Binding-site contacts:
Ligand atom C8 contacts residue ASN169 of chain 1.E at 4.3 Å.
Ligand atom C2 contacts residue ASN240 of chain 1.E at 3.6 Å.
Ligand atom N2 contacts residue ASN169 of chain 1.E at 2.8 Å (h-bond).
Ligand atom C7 contacts residue ASN169 of chain 1.E at 3.3 Å.
Ligand atom C8 contacts residue ASP241 of chain 1.E at 3.9 Å.
Ligand atom C3 contacts residue ASN169 of chain 1.E at 3.8 Å.
Ligand atom C8 contacts residue ASN240 of chain 1.E at 3.9 Å.
Ligand atom C4 contacts residue ASN169 of chain 1.E at 4.3 Å.
Ligand atom C7 contacts residue ALA242 of chain 1.E at 3.9 Å (hydrophobic).
Ligand atom C3 contacts residue ASN240 of chain 1.E at 3.7 Å.
Ligand atom C7 contacts residue ASN240 of chain 1.E at 4.0 Å.
Ligand atom O7 contacts residue ALA242 of chain 1.E at 4.1 Å.
Ligand atom C8 contacts residue PRO221 of chain 1.C at 4.3 Å (hydrophobic).
Ligand atom C1 contacts residue ASN240 of chain 1.E at 3.6 Å.
Ligand atom O7 contacts residue ASN240 of chain 1.E at 4.5 Å.
Ligand atom O7 contacts residue ASN169 of chain 1.E at 3.4 Å (h-bond).
Ligand atom C8 contacts residue ALA242 of chain 1.E at 3.5 Å (hydrophobic).
Ligand atom C5 contacts residue ASN169 of chain 1.E at 3.8 Å.
Ligand atom N2 contacts residue ASN240 of chain 1.E at 3.0 Å (h-bond).
Ligand atom C1 contacts residue ASN169 of chain 1.E at 1.5 Å.
Ligand atom O5 contacts residue ASN169 of chain 1.E at 2.4 Å (h-bond).
Ligand atom C2 contacts residue ASN169 of chain 1.E at 2.4 Å.
Ligand atom O3 contacts residue ASN240 of chain 1.E at 4.1 Å.

The protein below binds the small molecule below.
Small molecule (SMILES): CC(=O)N[C@H]1[C@H](O[C@H]2[C@H](O)[C@@H](NC(C)=O)CO[C@@H]2CO)O[C@H](CO)[C@@H](O)[C@@H]1O

Sequence of chain 1.C:
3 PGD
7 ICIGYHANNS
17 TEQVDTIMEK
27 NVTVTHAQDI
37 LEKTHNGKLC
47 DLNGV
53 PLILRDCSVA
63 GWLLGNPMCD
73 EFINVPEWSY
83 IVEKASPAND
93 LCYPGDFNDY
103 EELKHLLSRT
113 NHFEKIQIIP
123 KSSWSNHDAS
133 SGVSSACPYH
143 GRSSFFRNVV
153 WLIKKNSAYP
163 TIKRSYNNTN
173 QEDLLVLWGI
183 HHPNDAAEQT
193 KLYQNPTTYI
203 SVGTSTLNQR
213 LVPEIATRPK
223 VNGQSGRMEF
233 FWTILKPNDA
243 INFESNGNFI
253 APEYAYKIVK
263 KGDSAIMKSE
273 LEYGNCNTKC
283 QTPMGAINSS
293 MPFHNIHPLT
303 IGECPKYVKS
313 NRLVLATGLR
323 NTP

Sequence of chain 1.E:
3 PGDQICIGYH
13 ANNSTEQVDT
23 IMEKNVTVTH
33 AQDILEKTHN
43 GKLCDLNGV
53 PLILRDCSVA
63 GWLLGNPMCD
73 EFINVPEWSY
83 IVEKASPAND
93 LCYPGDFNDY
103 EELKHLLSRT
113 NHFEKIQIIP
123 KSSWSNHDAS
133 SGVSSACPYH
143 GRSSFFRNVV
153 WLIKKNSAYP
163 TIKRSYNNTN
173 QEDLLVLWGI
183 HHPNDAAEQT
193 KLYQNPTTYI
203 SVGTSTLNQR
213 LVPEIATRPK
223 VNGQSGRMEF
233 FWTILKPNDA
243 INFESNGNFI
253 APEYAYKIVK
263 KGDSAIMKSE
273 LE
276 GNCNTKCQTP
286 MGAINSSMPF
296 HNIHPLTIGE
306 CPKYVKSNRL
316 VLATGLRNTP